Binding-site contacts:
Ligand atom C8 contacts residue ALA107 of chain 1.A at 4.0 Å (hydrophobic).
Ligand atom C2 contacts residue ASN109 of chain 1.A at 2.4 Å.
Ligand atom C1 contacts residue ASN109 of chain 1.A at 1.4 Å.
Ligand atom O5 contacts residue ASN109 of chain 1.A at 2.4 Å (h-bond).
Ligand atom C3 contacts residue ASN109 of chain 1.A at 3.8 Å.
Ligand atom C8 contacts residue LEU55 of chain 1.A at 4.3 Å (hydrophobic).
Ligand atom C8 contacts residue GLY108 of chain 1.A at 4.4 Å.
Ligand atom C4 contacts residue ASN109 of chain 1.A at 4.2 Å.
Ligand atom C7 contacts residue ASN109 of chain 1.A at 3.8 Å.
Ligand atom N2 contacts residue ASN109 of chain 1.A at 3.0 Å (h-bond).
Ligand atom C5 contacts residue ASN109 of chain 1.A at 3.7 Å.
Ligand atom C8 contacts residue HIS54 of chain 1.A at 3.7 Å.
Ligand atom O7 contacts residue ASN109 of chain 1.A at 4.2 Å.
Ligand atom C8 contacts residue GLN56 of chain 1.A at 3.9 Å.

The small molecule below binds the protein below.
Small molecule (SMILES): CC(=O)N[C@H]1[C@H](O[C@H]2[C@H](O)[C@@H](NC(C)=O)CO[C@@H]2CO)O[C@H](CO)[C@@H](O)[C@@H]1O

Sequence of chain 1.A:
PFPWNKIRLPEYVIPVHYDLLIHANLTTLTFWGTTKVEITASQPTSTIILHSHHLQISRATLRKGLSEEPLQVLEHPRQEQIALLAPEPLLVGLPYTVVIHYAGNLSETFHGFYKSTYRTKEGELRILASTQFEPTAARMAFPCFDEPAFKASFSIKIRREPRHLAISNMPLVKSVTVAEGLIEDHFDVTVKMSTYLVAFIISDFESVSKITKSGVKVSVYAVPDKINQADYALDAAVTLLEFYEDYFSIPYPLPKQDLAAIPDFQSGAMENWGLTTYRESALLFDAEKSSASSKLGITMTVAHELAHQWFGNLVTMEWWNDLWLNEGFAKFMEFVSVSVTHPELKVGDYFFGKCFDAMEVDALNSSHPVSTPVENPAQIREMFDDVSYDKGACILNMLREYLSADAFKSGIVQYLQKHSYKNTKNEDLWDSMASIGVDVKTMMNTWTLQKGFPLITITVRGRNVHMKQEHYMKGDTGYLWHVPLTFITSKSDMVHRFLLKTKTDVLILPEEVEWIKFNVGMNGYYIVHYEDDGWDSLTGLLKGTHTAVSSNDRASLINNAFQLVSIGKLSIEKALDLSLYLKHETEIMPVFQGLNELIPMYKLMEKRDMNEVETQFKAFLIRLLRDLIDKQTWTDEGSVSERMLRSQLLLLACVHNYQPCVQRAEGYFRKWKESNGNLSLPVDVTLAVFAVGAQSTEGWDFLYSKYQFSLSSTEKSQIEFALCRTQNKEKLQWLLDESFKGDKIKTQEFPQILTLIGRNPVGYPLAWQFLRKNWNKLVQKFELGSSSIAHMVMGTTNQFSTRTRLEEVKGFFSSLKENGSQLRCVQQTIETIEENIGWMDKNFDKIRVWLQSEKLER